Sequence of chain 60.A:
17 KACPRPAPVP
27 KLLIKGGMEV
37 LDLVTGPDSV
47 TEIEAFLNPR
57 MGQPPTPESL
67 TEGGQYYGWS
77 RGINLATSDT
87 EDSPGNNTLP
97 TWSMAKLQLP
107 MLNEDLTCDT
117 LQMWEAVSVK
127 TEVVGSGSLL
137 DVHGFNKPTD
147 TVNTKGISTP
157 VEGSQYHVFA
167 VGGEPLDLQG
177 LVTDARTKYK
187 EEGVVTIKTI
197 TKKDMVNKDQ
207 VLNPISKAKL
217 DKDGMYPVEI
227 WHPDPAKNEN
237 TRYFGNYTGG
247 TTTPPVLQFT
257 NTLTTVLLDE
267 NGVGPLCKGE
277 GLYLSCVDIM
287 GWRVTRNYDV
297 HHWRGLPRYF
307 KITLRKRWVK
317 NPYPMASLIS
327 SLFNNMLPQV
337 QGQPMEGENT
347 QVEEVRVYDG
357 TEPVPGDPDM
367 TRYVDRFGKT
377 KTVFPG

Binding-site contacts:
Ligand atom O1A contacts residue LYS186 of chain 60.A at 2.8 Å (salt-bridge).
Ligand atom O4 contacts residue VAL296 of chain 60.A at 3.9 Å.
Ligand atom O1B contacts residue ARG77 of chain 60.A at 2.9 Å (salt-bridge).
Ligand atom O1A contacts residue SER89 of chain 60.A at 3.1 Å (h-bond).
Ligand atom C5 contacts residue ASN93 of chain 60.A at 3.6 Å.
Ligand atom O4 contacts residue HIS298 of chain 60.A at 2.7 Å (h-bond).
Ligand atom O4 contacts residue ILE79 of chain 60.A at 4.0 Å.
Ligand atom C6 contacts residue ASN93 of chain 60.A at 3.0 Å.
Ligand atom C11 contacts residue ASP85 of chain 60.B at 4.0 Å.
Ligand atom O1A contacts residue HIS298 of chain 60.A at 3.9 Å.
Ligand atom C3 contacts residue VAL296 of chain 60.A at 3.7 Å (hydrophobic).
Ligand atom C1 contacts residue SER89 of chain 60.A at 3.5 Å.
Ligand atom N5 contacts residue TYR72 of chain 60.A at 3.4 Å (h-bond).
Ligand atom C1 contacts residue TYR72 of chain 60.A at 4.1 Å (hydrophobic).
Ligand atom O1A contacts residue ARG77 of chain 60.A at 3.2 Å (salt-bridge).
Ligand atom C3 contacts residue GLY78 of chain 60.A at 3.6 Å.
Ligand atom O1B contacts residue TYR72 of chain 60.A at 4.1 Å.
Ligand atom O10 contacts residue THR291 of chain 60.A at 4.3 Å.
Ligand atom O8 contacts residue TYR72 of chain 60.A at 4.3 Å.
Ligand atom C2 contacts residue GLY78 of chain 60.A at 3.9 Å.
Ligand atom C1 contacts residue ARG77 of chain 60.A at 3.6 Å.
Ligand atom C1 contacts residue GLY78 of chain 60.A at 3.7 Å.
Ligand atom C1 contacts residue LYS186 of chain 60.A at 3.9 Å.
Ligand atom C4 contacts residue GLY78 of chain 60.A at 3.4 Å.
Ligand atom O1A contacts residue TYR72 of chain 60.A at 3.5 Å.
Ligand atom O1A contacts residue GLY78 of chain 60.A at 3.2 Å (h-bond).
Ligand atom O8 contacts residue ARG77 of chain 60.A at 3.2 Å (salt-bridge).
Ligand atom O3 contacts residue GLY78 of chain 60.A at 3.3 Å.
Ligand atom C4 contacts residue TYR72 of chain 60.A at 3.8 Å (hydrophobic).
Ligand atom C3 contacts residue GLY78 of chain 60.A at 4.0 Å.
Ligand atom O4 contacts residue ASN80 of chain 60.A at 4.3 Å.
Ligand atom C3 contacts residue HIS298 of chain 60.A at 3.6 Å.
Ligand atom O1B contacts residue SER89 of chain 60.A at 3.1 Å (h-bond).
Ligand atom C4 contacts residue HIS298 of chain 60.A at 3.2 Å.
Ligand atom O4 contacts residue THR291 of chain 60.A at 3.5 Å.
Ligand atom C5 contacts residue TYR72 of chain 60.A at 3.9 Å (hydrophobic).
Ligand atom C4 contacts residue ASN93 of chain 60.A at 4.2 Å.
Ligand atom O4 contacts residue GLY78 of chain 60.A at 3.1 Å.
Ligand atom O6 contacts residue ASN93 of chain 60.A at 3.0 Å (h-bond).
Ligand atom C6 contacts residue TYR72 of chain 60.A at 4.0 Å (hydrophobic).

Sequence of chain 60.B:
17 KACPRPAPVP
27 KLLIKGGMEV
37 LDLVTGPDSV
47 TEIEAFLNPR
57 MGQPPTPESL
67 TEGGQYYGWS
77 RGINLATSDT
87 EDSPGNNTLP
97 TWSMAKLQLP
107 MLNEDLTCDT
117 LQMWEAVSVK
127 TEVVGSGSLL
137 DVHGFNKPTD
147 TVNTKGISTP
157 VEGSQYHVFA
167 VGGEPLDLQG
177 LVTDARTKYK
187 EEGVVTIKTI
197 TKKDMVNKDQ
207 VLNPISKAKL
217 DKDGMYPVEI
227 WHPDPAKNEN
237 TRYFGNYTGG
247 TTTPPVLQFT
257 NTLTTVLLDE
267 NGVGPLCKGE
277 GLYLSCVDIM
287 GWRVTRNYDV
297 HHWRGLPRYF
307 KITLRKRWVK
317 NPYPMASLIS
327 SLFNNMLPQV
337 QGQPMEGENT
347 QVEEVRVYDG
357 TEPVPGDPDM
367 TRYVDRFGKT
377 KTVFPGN

The protein below binds the small molecule below.
Small molecule (SMILES): CC(=O)N[C@@H]1[C@@H](O[C@@H]2O[C@H](CO)[C@H](O)[C@H](O[C@]3(C(=O)O)C[C@H](O)[C@@H](NC(C)=O)[C@H]([C@H](O)[C@H](O)CO)O3)[C@H]2O)[C@H](O)[C@@H](CO[C@]2(C(=O)O)C[C@H](O)[C@@H](NC(C)=O)[C@H]([C@H](O)[C@H](O)CO)O2)O[C@H]1O